Binding-site contacts:
Ligand atom C5 contacts residue ASN162 of chain 1.B at 3.7 Å.
Ligand atom O5 contacts residue ASN162 of chain 1.B at 2.4 Å (h-bond).
Ligand atom C2 contacts residue ASN162 of chain 1.B at 2.5 Å.
Ligand atom C3 contacts residue ASN162 of chain 1.B at 3.8 Å.
Ligand atom C1 contacts residue ASN162 of chain 1.B at 1.4 Å.
Ligand atom N2 contacts residue ASN162 of chain 1.B at 2.9 Å (h-bond).
Ligand atom C8 contacts residue ASN162 of chain 1.B at 4.4 Å.
Ligand atom C7 contacts residue ASN162 of chain 1.B at 3.3 Å.
Ligand atom C4 contacts residue ASN162 of chain 1.B at 4.2 Å.
Ligand atom O7 contacts residue ASN162 of chain 1.B at 3.3 Å (h-bond).

The protein below binds the small molecule below.
Small molecule (SMILES): CC(=O)N[C@@H]1[C@@H](O)[C@H](O)[C@@H](CO)O[C@H]1O

Sequence of chain 1.B:
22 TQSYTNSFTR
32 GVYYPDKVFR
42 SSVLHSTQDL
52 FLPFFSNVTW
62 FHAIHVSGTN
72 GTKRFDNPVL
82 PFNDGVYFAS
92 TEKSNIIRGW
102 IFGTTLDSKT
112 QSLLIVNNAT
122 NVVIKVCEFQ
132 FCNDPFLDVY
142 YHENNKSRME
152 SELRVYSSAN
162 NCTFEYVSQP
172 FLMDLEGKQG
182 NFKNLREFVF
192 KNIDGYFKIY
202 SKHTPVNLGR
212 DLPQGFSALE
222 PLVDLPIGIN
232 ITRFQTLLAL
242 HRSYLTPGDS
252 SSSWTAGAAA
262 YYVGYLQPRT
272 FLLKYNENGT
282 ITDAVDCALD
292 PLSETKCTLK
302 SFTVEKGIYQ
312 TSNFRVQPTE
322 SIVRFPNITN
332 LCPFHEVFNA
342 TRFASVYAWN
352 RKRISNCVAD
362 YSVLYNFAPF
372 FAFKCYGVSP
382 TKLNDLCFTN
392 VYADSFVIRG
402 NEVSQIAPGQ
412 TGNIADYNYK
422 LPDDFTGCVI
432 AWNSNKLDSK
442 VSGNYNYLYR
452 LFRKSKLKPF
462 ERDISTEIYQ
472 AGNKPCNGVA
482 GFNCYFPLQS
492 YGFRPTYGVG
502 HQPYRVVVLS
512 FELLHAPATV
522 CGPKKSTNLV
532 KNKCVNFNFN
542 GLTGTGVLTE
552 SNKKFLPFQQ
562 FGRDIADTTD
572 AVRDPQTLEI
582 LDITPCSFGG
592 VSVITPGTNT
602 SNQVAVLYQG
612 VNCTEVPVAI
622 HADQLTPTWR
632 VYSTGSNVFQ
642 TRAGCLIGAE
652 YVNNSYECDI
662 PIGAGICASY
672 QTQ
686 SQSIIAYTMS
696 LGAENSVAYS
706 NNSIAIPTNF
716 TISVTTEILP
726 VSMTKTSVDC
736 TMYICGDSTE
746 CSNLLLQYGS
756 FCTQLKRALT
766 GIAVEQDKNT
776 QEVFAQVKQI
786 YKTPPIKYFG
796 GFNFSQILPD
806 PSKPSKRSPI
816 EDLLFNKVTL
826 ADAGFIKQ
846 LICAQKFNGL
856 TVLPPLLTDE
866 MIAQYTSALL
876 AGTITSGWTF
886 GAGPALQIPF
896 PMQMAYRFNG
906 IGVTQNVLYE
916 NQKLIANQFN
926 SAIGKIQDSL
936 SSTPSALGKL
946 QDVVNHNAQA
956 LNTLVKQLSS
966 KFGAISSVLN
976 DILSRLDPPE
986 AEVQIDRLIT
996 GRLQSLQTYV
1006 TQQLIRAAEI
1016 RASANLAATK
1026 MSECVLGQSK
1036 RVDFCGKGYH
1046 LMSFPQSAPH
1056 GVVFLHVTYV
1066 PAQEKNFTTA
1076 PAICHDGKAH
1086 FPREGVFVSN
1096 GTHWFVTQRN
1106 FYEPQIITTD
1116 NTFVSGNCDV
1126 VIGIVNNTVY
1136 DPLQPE